Binding-site contacts:
Ligand atom C7 contacts residue ASN161 of chain 1.A at 3.2 Å.
Ligand atom C3 contacts residue ASN161 of chain 1.A at 3.8 Å.
Ligand atom O5 contacts residue GLU129 of chain 1.A at 4.4 Å.
Ligand atom N2 contacts residue ASN161 of chain 1.A at 2.8 Å (h-bond).
Ligand atom C1 contacts residue GLU129 of chain 1.A at 3.9 Å.
Ligand atom C1 contacts residue ASN161 of chain 1.A at 1.4 Å.
Ligand atom C4 contacts residue ASN161 of chain 1.A at 4.3 Å.
Ligand atom O6 contacts residue ASN161 of chain 1.A at 4.2 Å.
Ligand atom C2 contacts residue ASN161 of chain 1.A at 2.5 Å.
Ligand atom O7 contacts residue ASN161 of chain 1.A at 3.1 Å (h-bond).
Ligand atom O5 contacts residue ASN161 of chain 1.A at 2.4 Å (h-bond).
Ligand atom C5 contacts residue ASN161 of chain 1.A at 3.7 Å.
Ligand atom C8 contacts residue ASN161 of chain 1.A at 4.3 Å.

Sequence of chain 1.A:
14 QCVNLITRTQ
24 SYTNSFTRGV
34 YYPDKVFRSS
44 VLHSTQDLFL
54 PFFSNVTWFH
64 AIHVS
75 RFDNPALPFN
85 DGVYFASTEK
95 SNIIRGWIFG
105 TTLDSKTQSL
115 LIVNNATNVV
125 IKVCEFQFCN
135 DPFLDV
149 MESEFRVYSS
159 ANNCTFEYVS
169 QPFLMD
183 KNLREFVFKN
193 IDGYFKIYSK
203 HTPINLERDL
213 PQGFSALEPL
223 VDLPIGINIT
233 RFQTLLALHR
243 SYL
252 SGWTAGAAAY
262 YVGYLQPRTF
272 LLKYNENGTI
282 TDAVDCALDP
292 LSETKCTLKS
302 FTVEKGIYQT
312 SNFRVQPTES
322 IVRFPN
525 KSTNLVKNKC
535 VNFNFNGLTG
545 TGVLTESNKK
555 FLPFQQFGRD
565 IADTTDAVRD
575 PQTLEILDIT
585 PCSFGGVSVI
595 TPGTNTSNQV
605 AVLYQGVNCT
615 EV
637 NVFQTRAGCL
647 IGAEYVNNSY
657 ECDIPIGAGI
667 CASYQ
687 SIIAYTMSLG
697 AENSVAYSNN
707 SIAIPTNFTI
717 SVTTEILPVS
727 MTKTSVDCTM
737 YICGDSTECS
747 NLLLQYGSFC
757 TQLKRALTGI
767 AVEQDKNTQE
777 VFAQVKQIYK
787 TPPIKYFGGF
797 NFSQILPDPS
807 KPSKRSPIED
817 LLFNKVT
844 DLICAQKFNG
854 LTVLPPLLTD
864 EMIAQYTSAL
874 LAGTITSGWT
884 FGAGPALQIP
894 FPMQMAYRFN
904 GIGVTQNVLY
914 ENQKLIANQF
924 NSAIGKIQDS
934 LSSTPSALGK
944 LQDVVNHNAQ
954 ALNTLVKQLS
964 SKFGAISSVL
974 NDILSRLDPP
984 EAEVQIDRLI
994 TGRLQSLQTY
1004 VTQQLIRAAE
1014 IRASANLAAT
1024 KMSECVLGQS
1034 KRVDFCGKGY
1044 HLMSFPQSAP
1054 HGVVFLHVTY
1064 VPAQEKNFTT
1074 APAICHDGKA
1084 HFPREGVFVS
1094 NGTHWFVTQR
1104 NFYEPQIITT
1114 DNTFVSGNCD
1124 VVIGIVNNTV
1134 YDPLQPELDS

The small molecule below binds the protein below.
Small molecule (SMILES): CC(=O)N[C@@H]1[C@@H](O)[C@H](O)[C@@H](CO)O[C@H]1O